Sequence of chain 1.D:
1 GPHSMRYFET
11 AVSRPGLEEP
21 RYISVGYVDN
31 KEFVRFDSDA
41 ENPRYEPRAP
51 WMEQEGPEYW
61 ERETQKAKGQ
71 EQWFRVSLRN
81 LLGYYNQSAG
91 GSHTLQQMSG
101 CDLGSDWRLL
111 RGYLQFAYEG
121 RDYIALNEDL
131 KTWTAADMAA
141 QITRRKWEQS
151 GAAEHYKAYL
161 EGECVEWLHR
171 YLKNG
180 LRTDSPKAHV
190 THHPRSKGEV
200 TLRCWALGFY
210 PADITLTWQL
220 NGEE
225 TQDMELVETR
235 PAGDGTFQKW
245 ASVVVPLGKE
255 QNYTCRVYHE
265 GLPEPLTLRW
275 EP

The small molecule below binds the protein below.
Small molecule (SMILES): CSCC[C@H](NC(=O)[C@@H](NC(=O)[C@H](C)NC(=O)[C@@H](NC(=O)[C@H](CCSC)NC(=O)[C@H](CCCN=C(N)N)NC(=O)[C@@H]1CCCN1C(=O)[C@H](CS)NC(=O)[C@@H](N)CCSC)[C@@H](C)O)C(C)C)C(=O)O

Binding-site contacts:
Ligand atom O contacts residue HIS155 of chain 1.D at 3.3 Å (h-bond).
Ligand atom CE contacts residue GLN97 of chain 1.D at 3.2 Å.
Ligand atom CB contacts residue TYR7 of chain 1.D at 3.4 Å (hydrophobic).
Ligand atom CG contacts residue SER99 of chain 1.D at 3.3 Å.
Ligand atom OG1 contacts residue TYR156 of chain 1.D at 3.2 Å (h-bond).
Ligand atom N contacts residue TYR156 of chain 1.D at 3.2 Å (h-bond).
Ligand atom C contacts residue TYR84 of chain 1.D at 3.3 Å (hydrophobic).
Ligand atom SD contacts residue TYR156 of chain 1.D at 3.5 Å (h-bond).
Ligand atom CD contacts residue TYR159 of chain 1.D at 3.3 Å (hydrophobic).
Ligand atom O contacts residue LYS66 of chain 1.D at 2.8 Å (salt-bridge).
Ligand atom CB contacts residue TRP73 of chain 1.D at 3.3 Å (hydrophobic).
Ligand atom N contacts residue TRP73 of chain 1.D at 3.4 Å (h-bond).
Ligand atom CE contacts residue GLU163 of chain 1.D at 3.4 Å.
Ligand atom C contacts residue TYR7 of chain 1.D at 3.4 Å (hydrophobic).
Ligand atom CB contacts residue GLN70 of chain 1.D at 3.4 Å.
Ligand atom SG contacts residue GLU63 of chain 1.D at 3.5 Å (salt-bridge).
Ligand atom O contacts residue TYR159 of chain 1.D at 2.7 Å (h-bond).
Ligand atom CA contacts residue TRP73 of chain 1.D at 3.3 Å (hydrophobic).
Ligand atom O contacts residue TRP73 of chain 1.D at 3.0 Å (h-bond).
Ligand atom N contacts residue GLN70 of chain 1.D at 2.7 Å (h-bond).
Ligand atom CG contacts residue GLN70 of chain 1.D at 3.4 Å.
Ligand atom O contacts residue TRP73 of chain 1.D at 3.2 Å (h-bond).
Ligand atom N contacts residue TYR7 of chain 1.D at 3.1 Å (h-bond).
Ligand atom C contacts residue TRP73 of chain 1.D at 3.3 Å (hydrophobic).
Ligand atom O contacts residue TRP147 of chain 1.D at 3.4 Å (h-bond).
Ligand atom N contacts residue TYR159 of chain 1.D at 3.5 Å (h-bond).
Ligand atom OXT contacts residue TYR84 of chain 1.D at 3.1 Å (h-bond).
Ligand atom O contacts residue TRP147 of chain 1.D at 2.8 Å (h-bond).
Ligand atom SG contacts residue LYS66 of chain 1.D at 3.5 Å.
Ligand atom N contacts residue SER77 of chain 1.D at 3.2 Å (h-bond).
Ligand atom O contacts residue TYR7 of chain 1.D at 3.2 Å.
Ligand atom O contacts residue TYR84 of chain 1.D at 2.6 Å (h-bond).
Ligand atom CG1 contacts residue TRP73 of chain 1.D at 3.4 Å (hydrophobic).
Ligand atom OXT contacts residue ASN80 of chain 1.D at 2.9 Å (h-bond).
Ligand atom SD contacts residue LYS66 of chain 1.D at 3.4 Å (salt-bridge).
Ligand atom N contacts residue TYR7 of chain 1.D at 3.5 Å (h-bond).
Ligand atom N contacts residue TYR171 of chain 1.D at 2.7 Å (h-bond).
Ligand atom CE contacts residue PHE116 of chain 1.D at 3.4 Å (hydrophobic).
Ligand atom O contacts residue THR143 of chain 1.D at 2.7 Å (h-bond).
Ligand atom N contacts residue GLU63 of chain 1.D at 3.2 Å (salt-bridge).